Sequence of chain 2.C:
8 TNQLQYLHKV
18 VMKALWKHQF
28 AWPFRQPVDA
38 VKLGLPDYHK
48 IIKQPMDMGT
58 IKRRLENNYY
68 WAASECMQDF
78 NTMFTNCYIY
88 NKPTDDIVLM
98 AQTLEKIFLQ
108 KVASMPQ

A small-molecule ligand and the protein it binds are described below.
Small molecule (SMILES): CCCn1cnc2c1c(=O)[nH]c(=O)n2C

Binding-site contacts:
Ligand atom C2 contacts residue LEU40 of chain 2.C at 4.0 Å (hydrophobic).
Ligand atom N2 contacts residue ILE94 of chain 2.C at 3.9 Å.
Ligand atom C contacts residue ILE94 of chain 2.C at 4.4 Å (hydrophobic).
Ligand atom C8 contacts residue PRO30 of chain 2.C at 3.8 Å (hydrophobic).
Ligand atom N2 contacts residue ASN88 of chain 2.C at 2.7 Å (h-bond).
Ligand atom C4 contacts residue VAL35 of chain 2.C at 4.2 Å (hydrophobic).
Ligand atom O1 contacts residue ILE94 of chain 2.C at 3.9 Å.
Ligand atom C5 contacts residue LEU40 of chain 2.C at 3.6 Å (hydrophobic).
Ligand atom N1 contacts residue PRO30 of chain 2.C at 3.6 Å.
Ligand atom O1 contacts residue TYR45 of chain 2.C at 4.2 Å.
Ligand atom C8 contacts residue VAL35 of chain 2.C at 3.3 Å (hydrophobic).
Ligand atom C8 contacts residue PHE31 of chain 2.C at 4.4 Å (hydrophobic).
Ligand atom C7 contacts residue VAL35 of chain 2.C at 4.2 Å (hydrophobic).
Ligand atom N contacts residue LEU40 of chain 2.C at 3.4 Å.
Ligand atom N2 contacts residue LEU42 of chain 2.C at 4.2 Å.
Ligand atom C3 contacts residue PRO30 of chain 2.C at 4.0 Å (hydrophobic).
Ligand atom O1 contacts residue TYR87 of chain 2.C at 4.5 Å.
Ligand atom C4 contacts residue PRO30 of chain 2.C at 4.5 Å (hydrophobic).
Ligand atom O contacts residue ASN88 of chain 2.C at 3.4 Å (h-bond).
Ligand atom O1 contacts residue VAL35 of chain 2.C at 4.3 Å.
Ligand atom O1 contacts residue ASN88 of chain 2.C at 2.9 Å (h-bond).
Ligand atom C3 contacts residue LEU40 of chain 2.C at 3.2 Å (hydrophobic).
Ligand atom C7 contacts residue ILE94 of chain 2.C at 3.6 Å (hydrophobic).
Ligand atom C4 contacts residue LEU40 of chain 2.C at 3.7 Å (hydrophobic).
Ligand atom C6 contacts residue ASN88 of chain 2.C at 3.5 Å.
Ligand atom C contacts residue TRP29 of chain 2.C at 3.5 Å (hydrophobic).
Ligand atom N1 contacts residue VAL35 of chain 2.C at 4.3 Å.
Ligand atom C8 contacts residue ILE94 of chain 2.C at 3.4 Å (hydrophobic).
Ligand atom N1 contacts residue LEU40 of chain 2.C at 3.5 Å.
Ligand atom C5 contacts residue ILE94 of chain 2.C at 4.2 Å (hydrophobic).
Ligand atom C6 contacts residue ILE94 of chain 2.C at 4.3 Å (hydrophobic).
Ligand atom O contacts residue LEU42 of chain 2.C at 4.4 Å.
Ligand atom N3 contacts residue ILE94 of chain 2.C at 3.5 Å.
Ligand atom N3 contacts residue VAL35 of chain 2.C at 3.5 Å.
Ligand atom C7 contacts residue ASN88 of chain 2.C at 3.5 Å.
Ligand atom C6 contacts residue LEU42 of chain 2.C at 4.3 Å (hydrophobic).
Ligand atom C6 contacts residue LEU40 of chain 2.C at 4.5 Å (hydrophobic).
Ligand atom C4 contacts residue ILE94 of chain 2.C at 3.9 Å (hydrophobic).